Sequence of chain 1.D:
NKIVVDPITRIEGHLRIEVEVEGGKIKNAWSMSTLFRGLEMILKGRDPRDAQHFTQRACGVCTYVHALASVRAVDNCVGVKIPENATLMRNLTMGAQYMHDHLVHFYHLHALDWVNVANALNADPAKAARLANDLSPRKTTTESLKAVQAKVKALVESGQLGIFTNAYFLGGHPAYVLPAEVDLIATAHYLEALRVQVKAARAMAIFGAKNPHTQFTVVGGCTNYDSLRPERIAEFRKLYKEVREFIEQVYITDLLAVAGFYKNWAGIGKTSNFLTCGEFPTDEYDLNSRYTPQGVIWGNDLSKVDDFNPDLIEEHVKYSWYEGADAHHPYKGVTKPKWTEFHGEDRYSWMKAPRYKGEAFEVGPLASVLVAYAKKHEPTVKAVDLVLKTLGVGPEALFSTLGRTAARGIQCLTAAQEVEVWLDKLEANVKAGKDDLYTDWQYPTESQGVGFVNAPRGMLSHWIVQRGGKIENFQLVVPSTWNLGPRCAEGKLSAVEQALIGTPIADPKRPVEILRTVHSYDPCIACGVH

This protein binds this small molecule.
Small molecule (SMILES): N#C[Fe](=C=O)C#N

Binding-site contacts:
Ligand atom C3 contacts residue CYS533 of chain 1.D at 3.0 Å (hydrophobic).
Ligand atom C2 contacts residue CYS68 of chain 1.D at 3.1 Å (hydrophobic).
Ligand atom O3 contacts residue VAL71 of chain 1.D at 3.8 Å.
Ligand atom C1 contacts residue PRO485 of chain 1.D at 3.6 Å (hydrophobic).
Ligand atom O3 contacts residue ALA461 of chain 1.D at 4.0 Å.
Ligand atom N1 contacts residue SER486 of chain 1.D at 3.0 Å (h-bond).
Ligand atom FE contacts residue PER1 of chain 1.BA at 1.9 Å.
Ligand atom N2 contacts residue PRO462 of chain 1.D at 3.4 Å.
Ligand atom FE contacts residue CYS533 of chain 1.D at 2.3 Å.
Ligand atom N1 contacts residue PRO485 of chain 1.D at 3.2 Å.
Ligand atom C1 contacts residue NI1 of chain 1.Y at 4.0 Å.
Ligand atom C3 contacts residue CYS68 of chain 1.D at 3.1 Å (hydrophobic).
Ligand atom N1 contacts residue ARG463 of chain 1.D at 3.7 Å.
Ligand atom C1 contacts residue SER486 of chain 1.D at 4.0 Å.
Ligand atom O3 contacts residue PRO485 of chain 1.D at 3.4 Å.
Ligand atom C3 contacts residue HIS72 of chain 1.D at 3.6 Å.
Ligand atom FE contacts residue CYS68 of chain 1.D at 2.3 Å.
Ligand atom C3 contacts residue PER1 of chain 1.BA at 3.6 Å.
Ligand atom N2 contacts residue ALA461 of chain 1.D at 3.4 Å.
Ligand atom N2 contacts residue PER1 of chain 1.BA at 3.6 Å (h-bond).
Ligand atom O3 contacts residue LEU466 of chain 1.D at 3.7 Å.
Ligand atom C2 contacts residue ARG463 of chain 1.D at 3.6 Å.
Ligand atom O3 contacts residue HIS72 of chain 1.D at 3.6 Å (h-bond).
Ligand atom C3 contacts residue PRO485 of chain 1.D at 3.9 Å (hydrophobic).
Ligand atom N1 contacts residue CYS533 of chain 1.D at 3.6 Å.
Ligand atom C1 contacts residue VAL484 of chain 1.D at 3.6 Å (hydrophobic).
Ligand atom C1 contacts residue CYS533 of chain 1.D at 3.0 Å (hydrophobic).
Ligand atom O3 contacts residue CYS533 of chain 1.D at 3.8 Å.
Ligand atom N2 contacts residue ARG463 of chain 1.D at 3.0 Å (salt-bridge).
Ligand atom N1 contacts residue VAL484 of chain 1.D at 3.5 Å.
Ligand atom N1 contacts residue PER1 of chain 1.BA at 3.5 Å (h-bond).
Ligand atom C1 contacts residue ARG463 of chain 1.D at 3.7 Å.
Ligand atom C1 contacts residue PER1 of chain 1.BA at 2.6 Å.
Ligand atom FE contacts residue NI1 of chain 1.Y at 2.9 Å.
Ligand atom C2 contacts residue ALA461 of chain 1.D at 3.9 Å (hydrophobic).
Ligand atom C3 contacts residue VAL71 of chain 1.D at 3.9 Å (hydrophobic).
Ligand atom C3 contacts residue VAL484 of chain 1.D at 3.9 Å (hydrophobic).
Ligand atom N2 contacts residue CYS68 of chain 1.D at 3.5 Å.
Ligand atom C2 contacts residue PER1 of chain 1.BA at 2.6 Å.
Ligand atom O3 contacts residue VAL484 of chain 1.D at 3.9 Å.